The small molecule below binds the protein below.
Small molecule (SMILES): CSC[C@H]1O[C@@H](n2cnc3c(N)ncnc32)[C@H](O)[C@@H]1O

Sequence of chain 1.A:
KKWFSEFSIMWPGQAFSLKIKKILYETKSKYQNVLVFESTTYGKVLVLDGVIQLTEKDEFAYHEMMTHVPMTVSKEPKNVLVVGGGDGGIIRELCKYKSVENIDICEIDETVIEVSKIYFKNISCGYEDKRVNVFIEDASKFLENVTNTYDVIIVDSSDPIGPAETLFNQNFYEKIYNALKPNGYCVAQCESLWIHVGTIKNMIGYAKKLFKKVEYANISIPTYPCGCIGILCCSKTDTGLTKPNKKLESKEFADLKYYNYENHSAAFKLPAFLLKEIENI

Binding-site contacts:
Ligand atom O3' contacts residue VAL114 of chain 1.A at 3.6 Å.
Ligand atom S5' contacts residue ASP158 of chain 1.A at 3.5 Å (salt-bridge).
Ligand atom O2' contacts residue ILE110 of chain 1.A at 3.7 Å.
Ligand atom C5 contacts residue ILE110 of chain 1.A at 3.7 Å (hydrophobic).
Ligand atom C5' contacts residue ASP158 of chain 1.A at 3.2 Å.
Ligand atom N7 contacts residue PRO165 of chain 1.A at 3.2 Å.
Ligand atom C5' contacts residue SER160 of chain 1.A at 3.5 Å.
Ligand atom C2 contacts residue ILE110 of chain 1.A at 3.4 Å (hydrophobic).
Ligand atom C3' contacts residue GLU109 of chain 1.A at 3.5 Å.
Ligand atom O4' contacts residue ASP158 of chain 1.A at 3.7 Å.
Ligand atom O2' contacts residue GLN34 of chain 1.A at 2.7 Å (h-bond).
Ligand atom S5' contacts residue PUT1 of chain 1.E at 3.7 Å.
Ligand atom N6 contacts residue THR168 of chain 1.A at 3.5 Å (h-bond).
Ligand atom N1 contacts residue ALA141 of chain 1.A at 3.2 Å (h-bond).
Ligand atom C4 contacts residue ILE110 of chain 1.A at 3.5 Å (hydrophobic).
Ligand atom CS contacts residue ASP89 of chain 1.A at 3.3 Å.
Ligand atom N6 contacts residue PRO165 of chain 1.A at 3.3 Å (h-bond).
Ligand atom C1' contacts residue GLU109 of chain 1.A at 3.4 Å.
Ligand atom C2' contacts residue GLU109 of chain 1.A at 3.4 Å.
Ligand atom O4' contacts residue SER160 of chain 1.A at 3.6 Å (h-bond).
Ligand atom C2' contacts residue GLN34 of chain 1.A at 3.6 Å.
Ligand atom C4' contacts residue ASP158 of chain 1.A at 3.7 Å.
Ligand atom O2' contacts residue GLU109 of chain 1.A at 2.7 Å (salt-bridge).
Ligand atom O4' contacts residue GLY86 of chain 1.A at 3.4 Å.
Ligand atom N7 contacts residue ALA166 of chain 1.A at 3.0 Å (h-bond).
Ligand atom O3' contacts residue GLU109 of chain 1.A at 2.5 Å (salt-bridge).
Ligand atom N6 contacts residue LEU169 of chain 1.A at 3.5 Å.
Ligand atom N3 contacts residue ILE110 of chain 1.A at 3.4 Å (h-bond).
Ligand atom N3 contacts residue GLY86 of chain 1.A at 3.5 Å.
Ligand atom C8 contacts residue SER160 of chain 1.A at 3.3 Å.
Ligand atom C8 contacts residue ALA166 of chain 1.A at 3.7 Å (hydrophobic).
Ligand atom C3' contacts residue LEU50 of chain 1.A at 3.8 Å (hydrophobic).
Ligand atom N6 contacts residue ASP140 of chain 1.A at 3.2 Å (salt-bridge).
Ligand atom CS contacts residue GLN55 of chain 1.A at 3.8 Å.
Ligand atom S5' contacts residue GLY87 of chain 1.A at 3.6 Å.
Ligand atom C2 contacts residue CYS108 of chain 1.A at 3.6 Å (hydrophobic).
Ligand atom C5' contacts residue SER159 of chain 1.A at 3.6 Å.
Ligand atom C4' contacts residue GLY87 of chain 1.A at 3.6 Å.
Ligand atom C4' contacts residue GLU109 of chain 1.A at 3.6 Å.
Ligand atom S5' contacts residue ASP89 of chain 1.A at 3.5 Å (salt-bridge).